Sequence of chain 1.A:
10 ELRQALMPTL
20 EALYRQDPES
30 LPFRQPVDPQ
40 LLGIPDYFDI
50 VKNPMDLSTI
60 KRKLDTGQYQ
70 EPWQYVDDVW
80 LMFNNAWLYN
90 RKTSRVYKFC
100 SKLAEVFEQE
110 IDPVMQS

This small molecule binds to this protein.
Small molecule (SMILES): CC(=O)N1CCc2[nH]nc(Nc3ccccc3)c2C1

Binding-site contacts:
Ligand atom NAI contacts residue VAL95 of chain 1.A at 3.8 Å.
Ligand atom CAQ contacts residue VAL95 of chain 1.A at 3.9 Å (hydrophobic).
Ligand atom CAN contacts residue TYR88 of chain 1.A at 3.9 Å (hydrophobic).
Ligand atom NAJ contacts residue VAL95 of chain 1.A at 3.9 Å.
Ligand atom CAH contacts residue VAL95 of chain 1.A at 4.0 Å (hydrophobic).
Ligand atom CAP contacts residue PRO31 of chain 1.A at 3.9 Å (hydrophobic).
Ligand atom CAN contacts residue TYR46 of chain 1.A at 4.0 Å (hydrophobic).
Ligand atom CAE contacts residue PRO31 of chain 1.A at 3.6 Å (hydrophobic).
Ligand atom NAG contacts residue PRO31 of chain 1.A at 3.8 Å.
Ligand atom CAA contacts residue PRO31 of chain 1.A at 3.6 Å (hydrophobic).
Ligand atom CAS contacts residue PHE32 of chain 1.A at 3.8 Å (hydrophobic).
Ligand atom NAI contacts residue LEU41 of chain 1.A at 3.9 Å.
Ligand atom OAR contacts residue TYR46 of chain 1.A at 3.9 Å.
Ligand atom NAG contacts residue LEU41 of chain 1.A at 4.1 Å.
Ligand atom CAL contacts residue VAL95 of chain 1.A at 4.1 Å (hydrophobic).
Ligand atom CAF contacts residue PRO31 of chain 1.A at 3.6 Å (hydrophobic).
Ligand atom CAQ contacts residue ASN89 of chain 1.A at 3.8 Å.
Ligand atom CAD contacts residue PRO31 of chain 1.A at 4.0 Å (hydrophobic).
Ligand atom CAL contacts residue LEU41 of chain 1.A at 3.7 Å (hydrophobic).
Ligand atom CAN contacts residue ILE43 of chain 1.A at 3.8 Å (hydrophobic).
Ligand atom CAK contacts residue LEU41 of chain 1.A at 4.1 Å (hydrophobic).
Ligand atom CAM contacts residue ILE43 of chain 1.A at 4.0 Å (hydrophobic).
Ligand atom CAQ contacts residue VAL36 of chain 1.A at 3.7 Å (hydrophobic).
Ligand atom CAN contacts residue VAL36 of chain 1.A at 4.0 Å (hydrophobic).
Ligand atom CAS contacts residue VAL95 of chain 1.A at 4.0 Å (hydrophobic).
Ligand atom CAA contacts residue VAL95 of chain 1.A at 4.1 Å (hydrophobic).
Ligand atom CAP contacts residue LEU41 of chain 1.A at 4.1 Å (hydrophobic).
Ligand atom CAH contacts residue LEU41 of chain 1.A at 3.9 Å (hydrophobic).
Ligand atom OAR contacts residue ASN89 of chain 1.A at 3.0 Å (h-bond).
Ligand atom CAP contacts residue VAL36 of chain 1.A at 3.8 Å (hydrophobic).
Ligand atom CAB contacts residue PRO31 of chain 1.A at 3.7 Å (hydrophobic).
Ligand atom CAD contacts residue LEU30 of chain 1.A at 3.9 Å (hydrophobic).
Ligand atom CAE contacts residue LEU30 of chain 1.A at 4.0 Å (hydrophobic).
Ligand atom CAK contacts residue VAL95 of chain 1.A at 4.0 Å (hydrophobic).
Ligand atom OAR contacts residue VAL95 of chain 1.A at 4.1 Å.
Ligand atom CAS contacts residue PRO31 of chain 1.A at 3.5 Å (hydrophobic).
Ligand atom CAM contacts residue TYR88 of chain 1.A at 4.0 Å (hydrophobic).
Ligand atom NAO contacts residue VAL36 of chain 1.A at 3.6 Å.
Ligand atom CAS contacts residue VAL36 of chain 1.A at 3.7 Å (hydrophobic).
Ligand atom CAM contacts residue ASN89 of chain 1.A at 3.4 Å.